A protein and the small-molecule ligand that binds it are described below.
Small molecule (SMILES): CC(=O)N[C@@H]1[C@@H](O)[C@H](O)[C@@H](CO)O[C@H]1O

Binding-site contacts:
Ligand atom C7 contacts residue THR604 of chain 1.A at 4.3 Å.
Ligand atom O5 contacts residue ASN603 of chain 1.A at 2.4 Å (h-bond).
Ligand atom O7 contacts residue ASN603 of chain 1.A at 3.5 Å (h-bond).
Ligand atom C8 contacts residue THR604 of chain 1.A at 3.6 Å.
Ligand atom C4 contacts residue ASN603 of chain 1.A at 4.2 Å.
Ligand atom C7 contacts residue ASN603 of chain 1.A at 3.4 Å.
Ligand atom C2 contacts residue ASN603 of chain 1.A at 2.5 Å.
Ligand atom N2 contacts residue THR604 of chain 1.A at 3.7 Å.
Ligand atom C5 contacts residue ASN603 of chain 1.A at 3.7 Å.
Ligand atom N2 contacts residue ASN603 of chain 1.A at 2.9 Å (h-bond).
Ligand atom C3 contacts residue ASN603 of chain 1.A at 3.8 Å.
Ligand atom C8 contacts residue ASN603 of chain 1.A at 3.5 Å.
Ligand atom C1 contacts residue ASN603 of chain 1.A at 1.4 Å.

Sequence of chain 1.A:
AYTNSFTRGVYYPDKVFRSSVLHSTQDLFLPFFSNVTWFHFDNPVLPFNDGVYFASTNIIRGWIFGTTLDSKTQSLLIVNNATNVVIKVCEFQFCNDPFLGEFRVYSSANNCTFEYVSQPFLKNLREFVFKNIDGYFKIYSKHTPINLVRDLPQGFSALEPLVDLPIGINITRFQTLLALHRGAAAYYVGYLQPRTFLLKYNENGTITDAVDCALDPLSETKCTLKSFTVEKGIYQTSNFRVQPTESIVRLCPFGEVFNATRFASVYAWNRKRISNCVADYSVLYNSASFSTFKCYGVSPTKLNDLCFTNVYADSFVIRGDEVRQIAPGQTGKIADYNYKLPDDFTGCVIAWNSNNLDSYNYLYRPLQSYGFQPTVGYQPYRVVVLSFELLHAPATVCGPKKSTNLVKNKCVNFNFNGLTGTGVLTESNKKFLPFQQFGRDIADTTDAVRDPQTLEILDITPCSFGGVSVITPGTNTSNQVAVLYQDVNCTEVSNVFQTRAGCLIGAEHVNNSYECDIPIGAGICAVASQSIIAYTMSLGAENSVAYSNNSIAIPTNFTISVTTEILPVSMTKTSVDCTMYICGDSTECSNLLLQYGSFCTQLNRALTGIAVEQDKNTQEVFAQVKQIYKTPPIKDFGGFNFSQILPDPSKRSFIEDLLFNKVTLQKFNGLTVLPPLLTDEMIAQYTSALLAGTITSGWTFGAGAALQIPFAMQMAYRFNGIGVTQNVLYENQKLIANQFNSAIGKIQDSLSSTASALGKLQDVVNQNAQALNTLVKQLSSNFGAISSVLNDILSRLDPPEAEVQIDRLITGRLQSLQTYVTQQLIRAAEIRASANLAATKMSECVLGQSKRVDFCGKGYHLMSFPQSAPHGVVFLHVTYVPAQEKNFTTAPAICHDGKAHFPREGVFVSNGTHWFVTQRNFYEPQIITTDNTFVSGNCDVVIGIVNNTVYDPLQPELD